Sequence of chain 1.A:
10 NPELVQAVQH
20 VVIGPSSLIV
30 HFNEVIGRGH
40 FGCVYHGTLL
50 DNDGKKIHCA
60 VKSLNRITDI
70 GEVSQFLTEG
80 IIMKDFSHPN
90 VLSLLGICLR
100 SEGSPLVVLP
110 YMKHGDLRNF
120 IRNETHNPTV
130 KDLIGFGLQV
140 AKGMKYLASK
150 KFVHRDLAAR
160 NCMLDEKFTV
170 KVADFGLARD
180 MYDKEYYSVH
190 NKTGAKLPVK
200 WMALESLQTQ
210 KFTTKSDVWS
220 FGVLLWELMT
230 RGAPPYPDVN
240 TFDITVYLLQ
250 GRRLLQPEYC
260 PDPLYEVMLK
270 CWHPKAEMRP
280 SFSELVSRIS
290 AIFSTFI

Binding-site contacts:
Ligand atom N13 contacts residue TYR181 of chain 1.A at 3.8 Å.
Ligand atom C11 contacts residue TYR181 of chain 1.A at 3.5 Å (hydrophobic).
Ligand atom O22 contacts residue MET111 of chain 1.A at 2.8 Å (h-bond).
Ligand atom C12 contacts residue ARG159 of chain 1.A at 3.6 Å.
Ligand atom O16 contacts residue ASN160 of chain 1.A at 3.4 Å.
Ligand atom C19 contacts residue ASP173 of chain 1.A at 3.9 Å.
Ligand atom CL2 contacts residue TYR181 of chain 1.A at 3.8 Å.
Ligand atom N18 contacts residue TYR181 of chain 1.A at 3.4 Å.
Ligand atom C19 contacts residue TYR181 of chain 1.A at 3.8 Å (hydrophobic).
Ligand atom O22 contacts residue TYR110 of chain 1.A at 3.7 Å.
Ligand atom C5 contacts residue MET162 of chain 1.A at 3.8 Å (hydrophobic).
Ligand atom O21 contacts residue LEU91 of chain 1.A at 3.5 Å.
Ligand atom C50 contacts residue TYR181 of chain 1.A at 3.8 Å (hydrophobic).
Ligand atom C24 contacts residue ASP115 of chain 1.A at 3.8 Å.
Ligand atom N17 contacts residue TYR181 of chain 1.A at 3.6 Å.
Ligand atom C3 contacts residue ALA59 of chain 1.A at 3.5 Å (hydrophobic).
Ligand atom C12 contacts residue TYR181 of chain 1.A at 3.4 Å (hydrophobic).
Ligand atom O21 contacts residue ALA172 of chain 1.A at 3.4 Å.
Ligand atom N13 contacts residue ARG159 of chain 1.A at 2.6 Å (salt-bridge).
Ligand atom C14 contacts residue TYR181 of chain 1.A at 3.6 Å (hydrophobic).
Ligand atom CL2 contacts residue VAL43 of chain 1.A at 3.7 Å.
Ligand atom N13 contacts residue ASN160 of chain 1.A at 3.7 Å.
Ligand atom C50 contacts residue LEU108 of chain 1.A at 3.2 Å (hydrophobic).
Ligand atom C14 contacts residue ARG159 of chain 1.A at 3.5 Å.
Ligand atom C15 contacts residue TYR181 of chain 1.A at 3.5 Å (hydrophobic).
Ligand atom C10 contacts residue TYR181 of chain 1.A at 3.6 Å (hydrophobic).
Ligand atom C50 contacts residue ALA177 of chain 1.A at 3.5 Å (hydrophobic).
Ligand atom C20 contacts residue TYR181 of chain 1.A at 3.7 Å (hydrophobic).
Ligand atom C9 contacts residue TYR181 of chain 1.A at 3.6 Å (hydrophobic).
Ligand atom C24 contacts residue ARG159 of chain 1.A at 3.6 Å.
Ligand atom O22 contacts residue ALA59 of chain 1.A at 3.7 Å.
Ligand atom N18 contacts residue ASP173 of chain 1.A at 3.9 Å.
Ligand atom O21 contacts residue ALA177 of chain 1.A at 3.4 Å.
Ligand atom C4 contacts residue ALA59 of chain 1.A at 3.5 Å (hydrophobic).
Ligand atom CL2 contacts residue GLY36 of chain 1.A at 3.5 Å.
Ligand atom C3 contacts residue PRO109 of chain 1.A at 3.4 Å (hydrophobic).
Ligand atom O21 contacts residue ASP173 of chain 1.A at 3.1 Å (salt-bridge).
Ligand atom O16 contacts residue ASP173 of chain 1.A at 3.7 Å.
Ligand atom C3 contacts residue MET111 of chain 1.A at 3.8 Å (hydrophobic).
Ligand atom O16 contacts residue ARG159 of chain 1.A at 3.6 Å (salt-bridge).

This protein binds this small molecule.
Small molecule (SMILES): Cc1ccc(Cl)c2c1NC(=O)C2NNC(=O)[C@@H](C)c1ccc(O)cc1